Sequence of chain 1.A:
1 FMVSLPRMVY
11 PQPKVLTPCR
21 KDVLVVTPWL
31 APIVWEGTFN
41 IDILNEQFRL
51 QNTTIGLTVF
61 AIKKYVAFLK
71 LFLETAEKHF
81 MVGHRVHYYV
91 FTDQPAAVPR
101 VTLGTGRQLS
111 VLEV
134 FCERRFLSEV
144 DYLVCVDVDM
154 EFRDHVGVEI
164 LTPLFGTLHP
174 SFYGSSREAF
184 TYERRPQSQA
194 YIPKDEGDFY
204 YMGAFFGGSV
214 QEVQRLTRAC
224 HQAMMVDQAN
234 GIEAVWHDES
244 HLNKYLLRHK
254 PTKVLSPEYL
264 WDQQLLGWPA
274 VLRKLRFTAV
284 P

The small molecule below binds the protein below.
Small molecule (SMILES): OC[C@H]1O[C@@H](O[C@H]2[C@H](O)[C@@H](O)[C@@H](O)O[C@@H]2CO)[C@H](O)[C@@H](O)[C@H]1O

Binding-site contacts:
Ligand atom O4 contacts residue MET205 of chain 1.A at 3.8 Å.
Ligand atom C4 contacts residue TRP239 of chain 1.A at 3.5 Å (hydrophobic).
Ligand atom C1 contacts residue HIS172 of chain 1.A at 4.1 Å.
Ligand atom O4 contacts residue SER174 of chain 1.A at 4.4 Å.
Ligand atom O6 contacts residue TRP239 of chain 1.A at 3.3 Å (h-bond).
Ligand atom C1 contacts residue SER174 of chain 1.A at 4.3 Å.
Ligand atom C6 contacts residue TYR203 of chain 1.A at 3.8 Å (hydrophobic).
Ligand atom O2 contacts residue SER174 of chain 1.A at 4.5 Å.
Ligand atom C5 contacts residue TRP239 of chain 1.A at 3.5 Å (hydrophobic).
Ligand atom C6 contacts residue GLU242 of chain 1.A at 3.6 Å.
Ligand atom O3 contacts residue TRP239 of chain 1.A at 4.3 Å.
Ligand atom O1 contacts residue SER174 of chain 1.A at 3.1 Å (h-bond).
Ligand atom O3 contacts residue PHE175 of chain 1.A at 3.7 Å.
Ligand atom C6 contacts residue TRP239 of chain 1.A at 3.4 Å (hydrophobic).
Ligand atom O6 contacts residue TYR203 of chain 1.A at 4.5 Å.
Ligand atom C3 contacts residue PHE175 of chain 1.A at 4.4 Å (hydrophobic).
Ligand atom C3 contacts residue TRP239 of chain 1.A at 3.6 Å (hydrophobic).
Ligand atom O6 contacts residue THR184 of chain 1.A at 2.7 Å (h-bond).
Ligand atom C4 contacts residue SER174 of chain 1.A at 4.4 Å.
Ligand atom C4 contacts residue HIS172 of chain 1.A at 4.0 Å.
Ligand atom O6 contacts residue PHE175 of chain 1.A at 3.4 Å.
Ligand atom C6 contacts residue HIS172 of chain 1.A at 4.2 Å.
Ligand atom O3 contacts residue MET205 of chain 1.A at 4.0 Å.
Ligand atom C3 contacts residue SER174 of chain 1.A at 3.9 Å.
Ligand atom C5 contacts residue HIS172 of chain 1.A at 4.1 Å.
Ligand atom C4 contacts residue GLU242 of chain 1.A at 3.4 Å.
Ligand atom O4 contacts residue HIS172 of chain 1.A at 2.9 Å.
Ligand atom O4 contacts residue GLU242 of chain 1.A at 2.7 Å (salt-bridge).
Ligand atom O5 contacts residue HIS172 of chain 1.A at 3.4 Å.
Ligand atom C2 contacts residue HIS172 of chain 1.A at 4.1 Å.
Ligand atom C6 contacts residue THR184 of chain 1.A at 3.3 Å.
Ligand atom C2 contacts residue MET205 of chain 1.A at 4.0 Å (hydrophobic).
Ligand atom O1 contacts residue LEU268 of chain 1.A at 4.2 Å.
Ligand atom C6 contacts residue PHE175 of chain 1.A at 4.2 Å (hydrophobic).
Ligand atom C5 contacts residue SER174 of chain 1.A at 4.1 Å.
Ligand atom O5 contacts residue PHE175 of chain 1.A at 4.3 Å.
Ligand atom O2 contacts residue PHE175 of chain 1.A at 4.1 Å.
Ligand atom O4 contacts residue HIS172 of chain 1.A at 4.0 Å.
Ligand atom C5 contacts residue GLU242 of chain 1.A at 4.1 Å.